A protein and the small-molecule ligand that binds it are described below.
Small molecule (SMILES): CC(=O)N[C@@H]1[C@@H](O)[C@H](O)[C@@H](CO)O[C@H]1O

Binding-site contacts:
Ligand atom N2 contacts residue ILE211 of chain 54.E at 4.3 Å.
Ligand atom C2 contacts residue ASN212 of chain 54.E at 2.4 Å.
Ligand atom N2 contacts residue ASN212 of chain 54.E at 2.9 Å (h-bond).
Ligand atom C1 contacts residue ILE211 of chain 54.E at 4.2 Å (hydrophobic).
Ligand atom C1 contacts residue ASN212 of chain 54.E at 1.4 Å.
Ligand atom O5 contacts residue ASN212 of chain 54.E at 2.4 Å (h-bond).
Ligand atom C5 contacts residue ASN212 of chain 54.E at 3.7 Å.
Ligand atom C3 contacts residue ASN212 of chain 54.E at 3.8 Å.
Ligand atom C7 contacts residue ASN212 of chain 54.E at 3.9 Å.
Ligand atom C4 contacts residue ASN212 of chain 54.E at 4.2 Å.
Ligand atom O7 contacts residue ASN212 of chain 54.E at 4.5 Å.

Sequence of chain 54.E:
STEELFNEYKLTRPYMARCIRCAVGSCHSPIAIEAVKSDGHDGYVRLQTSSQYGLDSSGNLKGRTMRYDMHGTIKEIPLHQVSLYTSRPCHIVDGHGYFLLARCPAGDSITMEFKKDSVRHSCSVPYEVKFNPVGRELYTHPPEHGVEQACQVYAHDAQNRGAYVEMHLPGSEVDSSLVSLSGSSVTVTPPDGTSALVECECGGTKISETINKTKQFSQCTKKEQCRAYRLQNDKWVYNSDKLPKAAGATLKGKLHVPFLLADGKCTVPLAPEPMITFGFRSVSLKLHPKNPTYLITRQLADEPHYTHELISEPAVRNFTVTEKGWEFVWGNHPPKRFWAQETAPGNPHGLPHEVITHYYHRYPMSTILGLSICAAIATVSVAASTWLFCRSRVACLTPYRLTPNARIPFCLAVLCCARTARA